Sequence of chain 1.D:
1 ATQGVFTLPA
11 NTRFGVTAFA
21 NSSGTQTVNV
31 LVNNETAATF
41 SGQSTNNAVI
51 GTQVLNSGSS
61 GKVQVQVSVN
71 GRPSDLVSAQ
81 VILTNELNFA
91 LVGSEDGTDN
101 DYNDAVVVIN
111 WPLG

Binding-site contacts:
Ligand atom C contacts residue SER23 of chain 1.D at 4.4 Å.
Ligand atom CB contacts residue ZDC1 of chain 1.Q at 3.2 Å.
Ligand atom NZ contacts residue SER23 of chain 1.D at 3.9 Å.
Ligand atom N contacts residue SER23 of chain 1.D at 4.1 Å.
Ligand atom N contacts residue ASN70 of chain 1.D at 4.2 Å.
Ligand atom NZ contacts residue GLY97 of chain 1.D at 4.1 Å.
Ligand atom O contacts residue ASN70 of chain 1.D at 3.5 Å (h-bond).
Ligand atom CG contacts residue SER23 of chain 1.D at 4.2 Å.
Ligand atom C contacts residue ZDC1 of chain 1.Q at 2.9 Å.
Ligand atom CB contacts residue GLY24 of chain 1.D at 3.5 Å.
Ligand atom CA contacts residue SER23 of chain 1.D at 4.0 Å.
Ligand atom CG contacts residue ASP96 of chain 1.D at 4.2 Å.
Ligand atom O contacts residue ZDC1 of chain 1.Q at 3.5 Å (h-bond).
Ligand atom CE contacts residue ZDC1 of chain 1.Q at 4.4 Å.
Ligand atom CD contacts residue SER23 of chain 1.D at 3.4 Å.
Ligand atom O contacts residue SER23 of chain 1.D at 4.2 Å.
Ligand atom N contacts residue SER23 of chain 1.D at 4.4 Å.
Ligand atom CB contacts residue SER23 of chain 1.D at 4.1 Å.
Ligand atom CD contacts residue ASP96 of chain 1.D at 3.8 Å.
Ligand atom C contacts residue ZDC1 of chain 1.Q at 4.1 Å.
Ligand atom O contacts residue GLY24 of chain 1.D at 4.2 Å.
Ligand atom CG contacts residue ASN70 of chain 1.D at 4.2 Å.
Ligand atom CA contacts residue ZDC1 of chain 1.Q at 4.2 Å.
Ligand atom CB contacts residue ASN70 of chain 1.D at 4.5 Å.
Ligand atom CA contacts residue ZDC1 of chain 1.Q at 2.4 Å.
Ligand atom NZ contacts residue ASP96 of chain 1.D at 3.3 Å (salt-bridge).
Ligand atom CG contacts residue VAL69 of chain 1.D at 3.8 Å (hydrophobic).
Ligand atom CG contacts residue ZDC1 of chain 1.Q at 4.1 Å.
Ligand atom CB contacts residue SER23 of chain 1.D at 4.3 Å.
Ligand atom C contacts residue ASN70 of chain 1.D at 4.3 Å.
Ligand atom N contacts residue ZDC1 of chain 1.Q at 3.2 Å (h-bond).
Ligand atom CA contacts residue SER23 of chain 1.D at 3.8 Å.
Ligand atom CA contacts residue ASN70 of chain 1.D at 4.3 Å.
Ligand atom C contacts residue GLY24 of chain 1.D at 4.4 Å.
Ligand atom N contacts residue ZDC1 of chain 1.Q at 1.3 Å.
Ligand atom CG contacts residue GLY24 of chain 1.D at 4.1 Å.
Ligand atom CD contacts residue ZDC1 of chain 1.Q at 4.0 Å.
Ligand atom CE contacts residue ASP96 of chain 1.D at 3.1 Å.
Ligand atom CE contacts residue SER23 of chain 1.D at 3.8 Å.

The small molecule below binds the protein below.
Small molecule (SMILES): C[C@H](NC(=O)[C@H](CCCC[NH3+])NC(=O)[C@H](C)NC(=O)[C@@H](N)CCCC[NH3+])C(=O)N[C@@H](CS)C(N)=O